Binding-site contacts:
Ligand atom C4 contacts residue GLU296 of chain 1.A at 3.6 Å.
Ligand atom F13 contacts residue GLY290 of chain 1.A at 3.2 Å.
Ligand atom F6 contacts residue TYR292 of chain 1.A at 3.5 Å.
Ligand atom C13 contacts residue PRO269 of chain 1.A at 3.6 Å (hydrophobic).
Ligand atom N1A contacts residue HEM1 of chain 1.C at 2.8 Å (h-bond).
Ligand atom C16 contacts residue GLU296 of chain 1.A at 3.0 Å.
Ligand atom N2 contacts residue HEM1 of chain 1.C at 3.1 Å (h-bond).
Ligand atom C6A contacts residue TYR410 of chain 1.A at 3.5 Å (hydrophobic).
Ligand atom C5' contacts residue H4B1 of chain 1.D at 3.3 Å.
Ligand atom C1 contacts residue GLN182 of chain 1.A at 3.5 Å.
Ligand atom C14 contacts residue HEM1 of chain 1.C at 3.4 Å.
Ligand atom C5' contacts residue TRP382 of chain 1.A at 3.4 Å (hydrophobic).
Ligand atom N1' contacts residue H4B1 of chain 1.D at 2.8 Å (h-bond).
Ligand atom C8A contacts residue TRP10 of chain 1.B at 3.6 Å (hydrophobic).
Ligand atom C7A contacts residue HEM1 of chain 1.C at 3.6 Å.
Ligand atom F13 contacts residue SER289 of chain 1.A at 3.5 Å.
Ligand atom C12 contacts residue VAL271 of chain 1.A at 3.7 Å (hydrophobic).
Ligand atom C16 contacts residue PRO269 of chain 1.A at 3.7 Å (hydrophobic).
Ligand atom C12 contacts residue PRO269 of chain 1.A at 3.7 Å (hydrophobic).
Ligand atom F6 contacts residue GLU296 of chain 1.A at 3.1 Å.
Ligand atom O1 contacts residue HEM1 of chain 1.C at 3.2 Å (h-bond).
Ligand atom N1' contacts residue HEM1 of chain 1.C at 2.7 Å (h-bond).
Ligand atom C15 contacts residue TRP291 of chain 1.A at 3.5 Å (hydrophobic).
Ligand atom C6A contacts residue HEM1 of chain 1.C at 3.5 Å.
Ligand atom C5' contacts residue HEM1 of chain 1.C at 3.4 Å.
Ligand atom N6A contacts residue HEM1 of chain 1.C at 2.7 Å (h-bond).
Ligand atom F6 contacts residue PRO269 of chain 1.A at 3.5 Å.
Ligand atom C2A contacts residue HEM1 of chain 1.C at 3.6 Å.
Ligand atom C5A contacts residue TYR410 of chain 1.A at 3.5 Å (hydrophobic).
Ligand atom N6A contacts residue ARG118 of chain 1.A at 3.4 Å (salt-bridge).
Ligand atom C3 contacts residue GLU296 of chain 1.A at 3.5 Å.
Ligand atom C4A contacts residue TYR410 of chain 1.A at 3.7 Å (hydrophobic).
Ligand atom C15 contacts residue HEM1 of chain 1.C at 3.5 Å.
Ligand atom C2' contacts residue HEM1 of chain 1.C at 3.2 Å.
Ligand atom F5 contacts residue VAL271 of chain 1.A at 3.2 Å.
Ligand atom C3 contacts residue HEM1 of chain 1.C at 3.5 Å.
Ligand atom F13 contacts residue PRO269 of chain 1.A at 3.5 Å.
Ligand atom C11 contacts residue PRO269 of chain 1.A at 3.5 Å (hydrophobic).
Ligand atom C2 contacts residue GLN182 of chain 1.A at 3.5 Å.
Ligand atom F13 contacts residue PHE288 of chain 1.A at 3.5 Å.

Sequence of chain 1.B:
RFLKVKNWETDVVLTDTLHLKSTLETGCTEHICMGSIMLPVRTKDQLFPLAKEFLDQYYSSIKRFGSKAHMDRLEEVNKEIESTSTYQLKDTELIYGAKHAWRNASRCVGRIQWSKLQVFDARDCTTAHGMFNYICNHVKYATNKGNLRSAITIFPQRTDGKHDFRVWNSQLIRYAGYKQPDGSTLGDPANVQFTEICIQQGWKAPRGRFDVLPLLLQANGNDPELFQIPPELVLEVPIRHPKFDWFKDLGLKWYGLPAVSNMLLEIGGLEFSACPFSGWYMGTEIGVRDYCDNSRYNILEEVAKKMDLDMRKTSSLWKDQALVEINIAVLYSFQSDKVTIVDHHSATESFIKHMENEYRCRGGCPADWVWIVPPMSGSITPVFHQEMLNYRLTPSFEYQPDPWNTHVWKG

The protein below binds the small molecule below.
Small molecule (SMILES): Cc1cc(N)nc(C[C@@H]2CNC[C@@H]2OCCNCC(F)(F)c2cccc(F)c2)c1

Sequence of chain 1.A:
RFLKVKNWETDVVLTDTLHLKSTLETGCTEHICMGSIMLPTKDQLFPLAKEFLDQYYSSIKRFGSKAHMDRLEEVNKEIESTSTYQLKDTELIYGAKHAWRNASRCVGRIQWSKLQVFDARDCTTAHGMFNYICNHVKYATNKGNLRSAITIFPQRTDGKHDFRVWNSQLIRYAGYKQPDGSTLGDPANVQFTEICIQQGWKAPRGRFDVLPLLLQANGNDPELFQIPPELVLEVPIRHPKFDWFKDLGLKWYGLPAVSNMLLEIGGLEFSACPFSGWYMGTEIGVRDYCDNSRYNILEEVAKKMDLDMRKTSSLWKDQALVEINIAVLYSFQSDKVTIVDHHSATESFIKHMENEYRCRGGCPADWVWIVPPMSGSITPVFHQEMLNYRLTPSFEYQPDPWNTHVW